Sequence of chain 1.C:
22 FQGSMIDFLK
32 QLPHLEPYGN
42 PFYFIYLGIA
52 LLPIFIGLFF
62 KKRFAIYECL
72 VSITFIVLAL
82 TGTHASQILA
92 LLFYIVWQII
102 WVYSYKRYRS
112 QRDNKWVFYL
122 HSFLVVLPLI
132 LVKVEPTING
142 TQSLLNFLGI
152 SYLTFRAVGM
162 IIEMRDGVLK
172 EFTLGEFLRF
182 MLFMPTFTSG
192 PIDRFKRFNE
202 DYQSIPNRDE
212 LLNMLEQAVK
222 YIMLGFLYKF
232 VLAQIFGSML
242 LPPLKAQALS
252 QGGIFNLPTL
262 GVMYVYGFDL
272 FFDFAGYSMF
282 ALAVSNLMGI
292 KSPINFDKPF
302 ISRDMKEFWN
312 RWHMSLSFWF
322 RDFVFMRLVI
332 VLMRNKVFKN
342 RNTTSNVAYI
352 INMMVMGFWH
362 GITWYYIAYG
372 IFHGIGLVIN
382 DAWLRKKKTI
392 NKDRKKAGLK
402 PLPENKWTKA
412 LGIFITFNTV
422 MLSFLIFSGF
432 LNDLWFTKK

This small molecule binds to this protein.
Small molecule (SMILES): COc1cc(NS(C)(=O)=O)ccc1Nc1c2ccccc2nc2ccccc12

Binding-site contacts:
Ligand atom C1 contacts residue TYR153 of chain 1.C at 3.3 Å (hydrophobic).
Ligand atom C27 contacts residue LEU271 of chain 1.C at 3.7 Å (hydrophobic).
Ligand atom C19 contacts residue TYR278 of chain 1.C at 3.5 Å (hydrophobic).
Ligand atom C4 contacts residue HIS361 of chain 1.C at 3.5 Å.
Ligand atom O9 contacts residue PHE428 of chain 1.C at 4.1 Å.
Ligand atom N22 contacts residue ASP274 of chain 1.C at 3.6 Å.
Ligand atom C1 contacts residue HIS361 of chain 1.C at 3.9 Å.
Ligand atom S7 contacts residue TRP313 of chain 1.C at 3.5 Å (h-bond).
Ligand atom C8 contacts residue TRP310 of chain 1.C at 3.6 Å (hydrophobic).
Ligand atom N6 contacts residue HIS361 of chain 1.C at 3.0 Å (h-bond).
Ligand atom S7 contacts residue HIS361 of chain 1.C at 3.9 Å.
Ligand atom N6 contacts residue HIS314 of chain 1.C at 3.9 Å.
Ligand atom C24 contacts residue LEU271 of chain 1.C at 4.1 Å (hydrophobic).
Ligand atom C8 contacts residue TYR370 of chain 1.C at 3.2 Å (hydrophobic).
Ligand atom O9 contacts residue HIS361 of chain 1.C at 3.8 Å.
Ligand atom C11 contacts residue PHE275 of chain 1.C at 3.4 Å (hydrophobic).
Ligand atom C18 contacts residue PHE275 of chain 1.C at 4.1 Å (hydrophobic).
Ligand atom C25 contacts residue LEU271 of chain 1.C at 3.7 Å (hydrophobic).
Ligand atom C17 contacts residue PHE275 of chain 1.C at 3.9 Å (hydrophobic).
Ligand atom C13 contacts residue TYR153 of chain 1.C at 3.8 Å (hydrophobic).
Ligand atom S7 contacts residue TYR370 of chain 1.C at 3.6 Å.
Ligand atom C20 contacts residue LYS230 of chain 1.C at 4.1 Å.
Ligand atom C8 contacts residue TRP313 of chain 1.C at 3.4 Å (hydrophobic).
Ligand atom C28 contacts residue LEU271 of chain 1.C at 4.1 Å (hydrophobic).
Ligand atom C17 contacts residue SER190 of chain 1.C at 3.4 Å.
Ligand atom C18 contacts residue TYR278 of chain 1.C at 3.9 Å (hydrophobic).
Ligand atom C3 contacts residue TYR153 of chain 1.C at 3.2 Å (hydrophobic).
Ligand atom C26 contacts residue TYR267 of chain 1.C at 3.6 Å (hydrophobic).
Ligand atom C5 contacts residue HIS361 of chain 1.C at 3.6 Å.
Ligand atom C4 contacts residue TYR153 of chain 1.C at 3.5 Å (hydrophobic).
Ligand atom C1 contacts residue TRP360 of chain 1.C at 3.7 Å (hydrophobic).
Ligand atom C25 contacts residue TYR267 of chain 1.C at 3.8 Å (hydrophobic).
Ligand atom C26 contacts residue LEU271 of chain 1.C at 3.4 Å (hydrophobic).
Ligand atom C18 contacts residue SER190 of chain 1.C at 3.8 Å.
Ligand atom C12 contacts residue PHE275 of chain 1.C at 3.4 Å (hydrophobic).
Ligand atom O9 contacts residue TYR370 of chain 1.C at 2.8 Å (h-bond).
Ligand atom O2 contacts residue TYR153 of chain 1.C at 3.3 Å (h-bond).
Ligand atom C4 contacts residue TRP360 of chain 1.C at 4.1 Å (hydrophobic).
Ligand atom O10 contacts residue TRP313 of chain 1.C at 2.7 Å (h-bond).
Ligand atom C20 contacts residue ASP274 of chain 1.C at 4.0 Å.